Sequence of chain 1.W:
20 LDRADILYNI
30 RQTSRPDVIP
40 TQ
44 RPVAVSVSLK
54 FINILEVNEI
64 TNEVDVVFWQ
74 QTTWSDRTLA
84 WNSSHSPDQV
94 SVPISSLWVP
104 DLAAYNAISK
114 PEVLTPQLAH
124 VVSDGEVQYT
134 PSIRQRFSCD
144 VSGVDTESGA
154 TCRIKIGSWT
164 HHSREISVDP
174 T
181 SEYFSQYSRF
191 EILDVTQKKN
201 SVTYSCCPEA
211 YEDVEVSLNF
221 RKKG

Binding-site contacts:
Ligand atom C8 contacts residue TYR108 of chain 1.V at 3.5 Å (hydrophobic).
Ligand atom C6 contacts residue TRP72 of chain 1.W at 4.2 Å (hydrophobic).
Ligand atom C7 contacts residue TYR108 of chain 1.V at 3.3 Å (hydrophobic).
Ligand atom C3 contacts residue GLN131 of chain 1.W at 4.1 Å.
Ligand atom C7 contacts residue TRP72 of chain 1.W at 3.7 Å (hydrophobic).
Ligand atom C4 contacts residue HIS123 of chain 1.W at 3.3 Å.
Ligand atom N3 contacts residue TRP162 of chain 1.V at 2.9 Å (h-bond).
Ligand atom C9 contacts residue TRP162 of chain 1.V at 4.1 Å (hydrophobic).
Ligand atom C10 contacts residue TRP72 of chain 1.W at 4.1 Å (hydrophobic).
Ligand atom C2 contacts residue THR133 of chain 1.W at 4.1 Å.
Ligand atom BR1 contacts residue THR133 of chain 1.W at 4.1 Å.
Ligand atom BR1 contacts residue HIS123 of chain 1.W at 3.4 Å.
Ligand atom BR1 contacts residue LEU121 of chain 1.W at 4.1 Å.
Ligand atom C9 contacts residue TYR204 of chain 1.V at 3.7 Å (hydrophobic).
Ligand atom C2 contacts residue TRP162 of chain 1.V at 3.6 Å (hydrophobic).
Ligand atom C3 contacts residue CYS207 of chain 1.V at 3.8 Å (hydrophobic).
Ligand atom N3 contacts residue SER161 of chain 1.V at 3.9 Å.
Ligand atom C4 contacts residue GLN131 of chain 1.W at 3.6 Å.
Ligand atom N3 contacts residue TYR108 of chain 1.V at 2.7 Å (h-bond).
Ligand atom C9 contacts residue CYS206 of chain 1.V at 4.1 Å (hydrophobic).
Ligand atom C1 contacts residue TRP162 of chain 1.V at 3.4 Å (hydrophobic).
Ligand atom C9 contacts residue TYR211 of chain 1.V at 3.8 Å (hydrophobic).
Ligand atom BR1 contacts residue GLN131 of chain 1.W at 3.0 Å.
Ligand atom C8 contacts residue TRP162 of chain 1.V at 3.5 Å (hydrophobic).
Ligand atom N1 contacts residue TRP162 of chain 1.V at 3.9 Å.
Ligand atom N2 contacts residue TRP162 of chain 1.V at 3.8 Å.
Ligand atom C3 contacts residue CYS206 of chain 1.V at 3.6 Å (hydrophobic).
Ligand atom C10 contacts residue CYS206 of chain 1.V at 3.7 Å (hydrophobic).
Ligand atom C8 contacts residue TYR204 of chain 1.V at 3.8 Å (hydrophobic).
Ligand atom C1 contacts residue THR133 of chain 1.W at 3.6 Å.
Ligand atom C3 contacts residue HIS123 of chain 1.W at 4.0 Å.
Ligand atom N1 contacts residue THR133 of chain 1.W at 3.6 Å.
Ligand atom N1 contacts residue THR163 of chain 1.V at 3.9 Å.
Ligand atom BR1 contacts residue TYR132 of chain 1.W at 4.0 Å.
Ligand atom C5 contacts residue HIS123 of chain 1.W at 3.9 Å.
Ligand atom BR1 contacts residue ALA122 of chain 1.W at 4.0 Å.
Ligand atom C7 contacts residue TRP162 of chain 1.V at 3.7 Å (hydrophobic).
Ligand atom C6 contacts residue TRP162 of chain 1.V at 3.2 Å (hydrophobic).
Ligand atom C5 contacts residue THR133 of chain 1.W at 3.9 Å.
Ligand atom C8 contacts residue TYR211 of chain 1.V at 3.4 Å (hydrophobic).

Sequence of chain 1.V:
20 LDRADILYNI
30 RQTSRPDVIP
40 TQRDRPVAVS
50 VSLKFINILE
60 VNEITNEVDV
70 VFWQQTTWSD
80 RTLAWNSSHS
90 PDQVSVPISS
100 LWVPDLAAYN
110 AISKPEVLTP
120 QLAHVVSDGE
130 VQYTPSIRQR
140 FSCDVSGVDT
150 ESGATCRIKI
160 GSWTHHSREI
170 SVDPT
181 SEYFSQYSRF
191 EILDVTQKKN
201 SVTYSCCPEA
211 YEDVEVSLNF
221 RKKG

The small molecule below binds the protein below.
Small molecule (SMILES): Brc1ccc(N2CCCNCC2)cn1